Binding-site contacts:
Ligand atom O7 contacts residue ASN61 of chain 1.A at 3.8 Å.
Ligand atom C1 contacts residue ASN61 of chain 1.A at 1.4 Å.
Ligand atom C2 contacts residue TYR28 of chain 1.A at 4.5 Å (hydrophobic).
Ligand atom C1 contacts residue TYR28 of chain 1.A at 3.5 Å (hydrophobic).
Ligand atom C3 contacts residue ASN61 of chain 1.A at 3.8 Å.
Ligand atom C5 contacts residue ASN61 of chain 1.A at 3.6 Å.
Ligand atom O5 contacts residue TYR28 of chain 1.A at 4.0 Å.
Ligand atom O5 contacts residue ASN61 of chain 1.A at 2.4 Å (h-bond).
Ligand atom N2 contacts residue TYR28 of chain 1.A at 4.4 Å.
Ligand atom C8 contacts residue ASN61 of chain 1.A at 3.6 Å.
Ligand atom C2 contacts residue ASN61 of chain 1.A at 2.5 Å.
Ligand atom C5 contacts residue TYR28 of chain 1.A at 4.0 Å (hydrophobic).
Ligand atom C4 contacts residue ASN61 of chain 1.A at 4.3 Å.
Ligand atom N2 contacts residue ASN61 of chain 1.A at 2.8 Å (h-bond).
Ligand atom C7 contacts residue ASN61 of chain 1.A at 3.3 Å.

A protein and the small-molecule ligand that binds it are described below.
Small molecule (SMILES): CC(=O)N[C@@H]1[C@@H](O)[C@H](O)[C@@H](CO)O[C@H]1O

Sequence of chain 1.A:
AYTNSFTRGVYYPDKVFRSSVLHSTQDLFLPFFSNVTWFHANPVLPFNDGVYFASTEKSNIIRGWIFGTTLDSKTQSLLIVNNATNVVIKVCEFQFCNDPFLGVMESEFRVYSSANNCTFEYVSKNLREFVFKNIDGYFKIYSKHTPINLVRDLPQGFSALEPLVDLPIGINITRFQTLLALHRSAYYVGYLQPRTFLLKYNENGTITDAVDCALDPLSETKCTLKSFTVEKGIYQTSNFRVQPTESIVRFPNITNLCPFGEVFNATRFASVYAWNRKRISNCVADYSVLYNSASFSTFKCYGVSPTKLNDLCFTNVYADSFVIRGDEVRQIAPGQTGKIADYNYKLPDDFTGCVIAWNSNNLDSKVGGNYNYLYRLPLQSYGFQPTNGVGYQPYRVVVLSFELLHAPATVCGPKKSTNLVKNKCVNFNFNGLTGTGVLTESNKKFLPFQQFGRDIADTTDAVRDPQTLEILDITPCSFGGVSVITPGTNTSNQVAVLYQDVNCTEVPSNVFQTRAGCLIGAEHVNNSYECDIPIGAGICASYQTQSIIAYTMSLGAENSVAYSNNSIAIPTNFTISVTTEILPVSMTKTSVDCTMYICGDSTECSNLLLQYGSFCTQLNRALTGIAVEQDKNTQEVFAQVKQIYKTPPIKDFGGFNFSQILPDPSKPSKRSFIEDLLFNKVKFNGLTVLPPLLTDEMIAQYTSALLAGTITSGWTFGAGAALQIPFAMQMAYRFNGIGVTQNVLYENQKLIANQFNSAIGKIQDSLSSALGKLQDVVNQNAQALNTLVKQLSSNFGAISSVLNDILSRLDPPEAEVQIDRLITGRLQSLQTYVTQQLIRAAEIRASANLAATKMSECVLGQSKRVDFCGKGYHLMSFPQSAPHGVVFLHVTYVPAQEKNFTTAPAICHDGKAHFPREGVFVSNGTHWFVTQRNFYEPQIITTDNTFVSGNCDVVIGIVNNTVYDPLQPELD